Sequence of chain 1.Q:
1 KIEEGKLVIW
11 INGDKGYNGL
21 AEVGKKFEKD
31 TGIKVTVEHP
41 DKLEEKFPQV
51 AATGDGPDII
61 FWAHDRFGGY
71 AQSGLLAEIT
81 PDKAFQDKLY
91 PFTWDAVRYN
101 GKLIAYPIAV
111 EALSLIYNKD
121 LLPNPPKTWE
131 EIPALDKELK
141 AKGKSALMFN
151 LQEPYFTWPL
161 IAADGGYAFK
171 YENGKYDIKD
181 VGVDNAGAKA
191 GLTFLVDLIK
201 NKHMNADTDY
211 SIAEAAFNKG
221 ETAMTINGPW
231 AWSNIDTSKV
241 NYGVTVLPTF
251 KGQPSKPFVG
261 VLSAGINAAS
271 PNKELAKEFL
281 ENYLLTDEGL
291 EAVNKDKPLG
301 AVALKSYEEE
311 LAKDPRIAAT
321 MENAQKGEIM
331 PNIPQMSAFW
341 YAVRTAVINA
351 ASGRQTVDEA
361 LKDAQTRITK

Binding-site contacts:
Ligand atom C2 contacts residue TRP230 of chain 1.Q at 3.9 Å (hydrophobic).
Ligand atom C4 contacts residue TRP340 of chain 1.Q at 3.7 Å (hydrophobic).
Ligand atom O1 contacts residue LYS15 of chain 1.Q at 3.1 Å (salt-bridge).
Ligand atom O2 contacts residue ALA63 of chain 1.Q at 3.4 Å.
Ligand atom O3 contacts residue GLU111 of chain 1.Q at 3.8 Å.
Ligand atom O3 contacts residue TRP62 of chain 1.Q at 3.2 Å (h-bond).
Ligand atom C5 contacts residue GLU153 of chain 1.Q at 3.9 Å.
Ligand atom C6 contacts residue PRO154 of chain 1.Q at 3.9 Å (hydrophobic).
Ligand atom O6 contacts residue PHE156 of chain 1.Q at 4.0 Å.
Ligand atom O3 contacts residue TRP340 of chain 1.Q at 3.9 Å.
Ligand atom C3 contacts residue TRP62 of chain 1.Q at 3.5 Å (hydrophobic).
Ligand atom O1 contacts residue ASN12 of chain 1.Q at 3.8 Å.
Ligand atom O2 contacts residue ASP65 of chain 1.Q at 2.7 Å (salt-bridge).
Ligand atom O6 contacts residue TYR155 of chain 1.Q at 3.2 Å (h-bond).
Ligand atom C2 contacts residue LYS15 of chain 1.Q at 3.9 Å.
Ligand atom C4 contacts residue ARG66 of chain 1.Q at 3.8 Å.
Ligand atom C1 contacts residue ASP14 of chain 1.Q at 3.5 Å.
Ligand atom O4 contacts residue ARG66 of chain 1.Q at 2.8 Å (salt-bridge).
Ligand atom O5 contacts residue TYR155 of chain 1.Q at 3.4 Å.
Ligand atom C6 contacts residue TYR155 of chain 1.Q at 4.0 Å (hydrophobic).
Ligand atom O2 contacts residue GLU111 of chain 1.Q at 2.6 Å (salt-bridge).
Ligand atom O2 contacts residue TRP62 of chain 1.Q at 3.2 Å (h-bond).
Ligand atom O5 contacts residue TRP340 of chain 1.Q at 3.9 Å.
Ligand atom C2 contacts residue TRP62 of chain 1.Q at 3.9 Å (hydrophobic).
Ligand atom O6 contacts residue GLU153 of chain 1.Q at 2.5 Å (salt-bridge).
Ligand atom C1 contacts residue TRP230 of chain 1.Q at 3.8 Å (hydrophobic).
Ligand atom C3 contacts residue ASP65 of chain 1.Q at 3.6 Å.
Ligand atom O2 contacts residue LYS15 of chain 1.Q at 2.8 Å (salt-bridge).
Ligand atom O6 contacts residue PRO154 of chain 1.Q at 3.2 Å.
Ligand atom O1 contacts residue ASP14 of chain 1.Q at 2.8 Å (salt-bridge).
Ligand atom C6 contacts residue TRP340 of chain 1.Q at 3.7 Å (hydrophobic).
Ligand atom O3 contacts residue ALA63 of chain 1.Q at 3.3 Å.
Ligand atom O3 contacts residue ASP65 of chain 1.Q at 2.8 Å (salt-bridge).
Ligand atom C2 contacts residue ASP65 of chain 1.Q at 3.4 Å.
Ligand atom C1 contacts residue TYR155 of chain 1.Q at 3.5 Å (hydrophobic).
Ligand atom O5 contacts residue ASP14 of chain 1.Q at 3.9 Å.
Ligand atom C1 contacts residue LYS15 of chain 1.Q at 3.8 Å.
Ligand atom O3 contacts residue ARG66 of chain 1.Q at 2.8 Å (salt-bridge).
Ligand atom C2 contacts residue GLU111 of chain 1.Q at 3.4 Å.
Ligand atom C6 contacts residue GLU153 of chain 1.Q at 3.3 Å.

The protein below binds the small molecule below.
Small molecule (SMILES): OC[C@H]1O[C@H](O[C@H]2[C@H](O)[C@@H](O)[C@@H](O)O[C@@H]2CO)[C@H](O)[C@@H](O)[C@@H]1O